Binding-site contacts:
Ligand atom O5 contacts residue ASN315 of chain 24.E at 2.4 Å (h-bond).
Ligand atom C3 contacts residue ASN315 of chain 24.E at 3.8 Å.
Ligand atom C4 contacts residue ASN315 of chain 24.E at 4.3 Å.
Ligand atom O7 contacts residue ASN315 of chain 24.E at 4.2 Å.
Ligand atom O5 contacts residue THR313 of chain 24.E at 4.3 Å.
Ligand atom C1 contacts residue VAL314 of chain 24.E at 4.4 Å (hydrophobic).
Ligand atom C6 contacts residue ASN315 of chain 24.E at 4.5 Å.
Ligand atom C1 contacts residue ASN315 of chain 24.E at 1.4 Å.
Ligand atom C6 contacts residue THR313 of chain 24.E at 4.5 Å.
Ligand atom O5 contacts residue VAL314 of chain 24.E at 3.8 Å.
Ligand atom C2 contacts residue ASN315 of chain 24.E at 2.5 Å.
Ligand atom C8 contacts residue ILE281 of chain 24.E at 4.5 Å (hydrophobic).
Ligand atom C7 contacts residue ASN315 of chain 24.E at 3.3 Å.
Ligand atom C5 contacts residue ASN315 of chain 24.E at 3.7 Å.
Ligand atom N2 contacts residue ASN315 of chain 24.E at 2.8 Å (h-bond).
Ligand atom C8 contacts residue ASN315 of chain 24.E at 3.5 Å.

The small molecule below binds the protein below.
Small molecule (SMILES): CC(=O)N[C@@H]1[C@@H](O)[C@H](O)[C@@H](CO)O[C@H]1O

Sequence of chain 24.E:
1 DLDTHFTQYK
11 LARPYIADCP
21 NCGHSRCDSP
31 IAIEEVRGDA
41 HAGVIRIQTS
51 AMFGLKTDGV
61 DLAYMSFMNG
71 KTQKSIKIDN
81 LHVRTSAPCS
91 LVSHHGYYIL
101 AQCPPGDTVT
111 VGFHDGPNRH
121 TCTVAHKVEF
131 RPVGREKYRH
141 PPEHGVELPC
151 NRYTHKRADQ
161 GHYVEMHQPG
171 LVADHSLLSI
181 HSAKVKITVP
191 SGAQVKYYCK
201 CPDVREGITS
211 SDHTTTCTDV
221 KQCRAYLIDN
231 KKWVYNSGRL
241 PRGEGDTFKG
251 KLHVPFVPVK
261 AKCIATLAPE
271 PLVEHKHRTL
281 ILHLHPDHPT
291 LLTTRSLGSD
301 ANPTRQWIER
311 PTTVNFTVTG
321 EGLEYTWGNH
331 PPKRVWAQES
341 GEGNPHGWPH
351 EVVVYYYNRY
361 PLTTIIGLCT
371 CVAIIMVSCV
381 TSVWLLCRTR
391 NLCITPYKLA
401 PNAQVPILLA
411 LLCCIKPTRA